This small molecule binds to this protein.
Small molecule (SMILES): Nc1ccn([C@H]2CC[C@@H](COP(=O)(O)O)O2)c(=O)n1

Sequence of chain 1.B:
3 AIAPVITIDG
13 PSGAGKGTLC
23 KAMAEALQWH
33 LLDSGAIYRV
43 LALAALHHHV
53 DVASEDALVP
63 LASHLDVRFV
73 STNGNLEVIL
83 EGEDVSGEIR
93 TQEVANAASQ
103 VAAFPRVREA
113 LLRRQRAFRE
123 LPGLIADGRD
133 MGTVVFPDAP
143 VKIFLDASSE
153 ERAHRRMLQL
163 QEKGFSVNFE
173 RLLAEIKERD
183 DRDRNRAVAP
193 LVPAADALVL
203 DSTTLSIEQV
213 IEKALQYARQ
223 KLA

Binding-site contacts:
Ligand atom C4 contacts residue SER36 of chain 1.B at 3.5 Å.
Ligand atom C2 contacts residue TYR40 of chain 1.B at 3.6 Å (hydrophobic).
Ligand atom O4' contacts residue ALA100 of chain 1.B at 4.0 Å.
Ligand atom C2 contacts residue ARG110 of chain 1.B at 3.7 Å.
Ligand atom N3 contacts residue ARG110 of chain 1.B at 3.1 Å (salt-bridge).
Ligand atom OP1 contacts residue ARG131 of chain 1.B at 3.7 Å.
Ligand atom N4 contacts residue SER36 of chain 1.B at 2.8 Å (h-bond).
Ligand atom OP1 contacts residue GLY37 of chain 1.B at 4.0 Å.
Ligand atom C2' contacts residue ARG131 of chain 1.B at 3.7 Å.
Ligand atom P contacts residue ARG41 of chain 1.B at 3.8 Å.
Ligand atom C2 contacts residue ARG131 of chain 1.B at 3.7 Å.
Ligand atom C5 contacts residue SER36 of chain 1.B at 3.2 Å.
Ligand atom OP2 contacts residue ALA38 of chain 1.B at 4.0 Å.
Ligand atom C5' contacts residue ARG41 of chain 1.B at 3.8 Å.
Ligand atom O2 contacts residue ALA104 of chain 1.B at 3.5 Å.
Ligand atom N4 contacts residue TYR40 of chain 1.B at 3.7 Å.
Ligand atom N3 contacts residue TYR40 of chain 1.B at 3.2 Å.
Ligand atom OP3 contacts residue SER14 of chain 1.B at 3.5 Å (h-bond).
Ligand atom N4 contacts residue MET133 of chain 1.B at 3.8 Å.
Ligand atom OP2 contacts residue ARG41 of chain 1.B at 2.8 Å (salt-bridge).
Ligand atom N1 contacts residue TYR40 of chain 1.B at 3.6 Å.
Ligand atom C5 contacts residue TYR40 of chain 1.B at 3.5 Å (hydrophobic).
Ligand atom N1 contacts residue ARG131 of chain 1.B at 3.9 Å.
Ligand atom C6 contacts residue TYR40 of chain 1.B at 3.5 Å (hydrophobic).
Ligand atom O2 contacts residue ARG110 of chain 1.B at 2.8 Å (salt-bridge).
Ligand atom C5 contacts residue GLY37 of chain 1.B at 3.5 Å.
Ligand atom O5' contacts residue GLY37 of chain 1.B at 3.6 Å.
Ligand atom C4' contacts residue ALA100 of chain 1.B at 3.6 Å (hydrophobic).
Ligand atom N4 contacts residue ARG131 of chain 1.B at 3.2 Å (salt-bridge).
Ligand atom OP3 contacts residue ARG41 of chain 1.B at 3.0 Å (salt-bridge).
Ligand atom C3' contacts residue SER101 of chain 1.B at 3.2 Å.
Ligand atom N3 contacts residue ARG131 of chain 1.B at 3.5 Å.
Ligand atom N4 contacts residue ASP132 of chain 1.B at 3.5 Å (salt-bridge).
Ligand atom O4' contacts residue TYR40 of chain 1.B at 3.4 Å.
Ligand atom C4 contacts residue TYR40 of chain 1.B at 3.3 Å (hydrophobic).
Ligand atom OP2 contacts residue GLY37 of chain 1.B at 3.3 Å.
Ligand atom P contacts residue GLY37 of chain 1.B at 3.8 Å.
Ligand atom N4 contacts residue GLY130 of chain 1.B at 3.7 Å.
Ligand atom C6 contacts residue GLY37 of chain 1.B at 3.5 Å.
Ligand atom C4 contacts residue ARG131 of chain 1.B at 3.6 Å.